Sequence of chain 2.L:
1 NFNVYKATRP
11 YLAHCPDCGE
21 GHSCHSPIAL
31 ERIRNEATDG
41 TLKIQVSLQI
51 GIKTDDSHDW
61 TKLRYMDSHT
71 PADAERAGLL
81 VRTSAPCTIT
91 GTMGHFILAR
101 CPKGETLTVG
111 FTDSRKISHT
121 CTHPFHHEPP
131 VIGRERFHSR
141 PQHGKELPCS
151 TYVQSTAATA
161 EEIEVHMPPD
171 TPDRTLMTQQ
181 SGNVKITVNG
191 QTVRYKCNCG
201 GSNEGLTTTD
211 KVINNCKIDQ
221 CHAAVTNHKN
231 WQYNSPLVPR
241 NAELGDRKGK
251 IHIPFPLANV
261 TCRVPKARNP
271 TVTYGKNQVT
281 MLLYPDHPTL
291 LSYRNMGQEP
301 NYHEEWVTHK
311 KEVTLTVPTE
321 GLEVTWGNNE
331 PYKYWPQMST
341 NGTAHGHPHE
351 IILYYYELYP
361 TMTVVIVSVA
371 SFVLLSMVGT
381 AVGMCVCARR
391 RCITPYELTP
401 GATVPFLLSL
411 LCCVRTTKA

This small molecule binds to this protein.
Small molecule (SMILES): CC(=O)N[C@@H]1[C@@H](O)[C@H](O)[C@@H](CO)O[C@H]1O

Binding-site contacts:
Ligand atom O7 contacts residue ASN259 of chain 2.L at 2.9 Å (h-bond).
Ligand atom C4 contacts residue ASN259 of chain 2.L at 4.2 Å.
Ligand atom O7 contacts residue LYS181 of chain 2.K at 4.3 Å.
Ligand atom O7 contacts residue THR116 of chain 2.K at 3.9 Å.
Ligand atom C7 contacts residue ASN259 of chain 2.L at 3.1 Å.
Ligand atom C8 contacts residue LYS181 of chain 2.K at 4.3 Å.
Ligand atom C1 contacts residue ASN259 of chain 2.L at 1.4 Å.
Ligand atom N2 contacts residue ASN259 of chain 2.L at 2.9 Å (h-bond).
Ligand atom C3 contacts residue ASN259 of chain 2.L at 3.8 Å.
Ligand atom O5 contacts residue ASN259 of chain 2.L at 2.3 Å (h-bond).
Ligand atom C8 contacts residue ASN259 of chain 2.L at 4.4 Å.
Ligand atom C5 contacts residue ASN259 of chain 2.L at 3.7 Å.
Ligand atom O6 contacts residue ASN259 of chain 2.L at 4.2 Å.
Ligand atom C2 contacts residue ASN259 of chain 2.L at 2.4 Å.

Sequence of chain 2.K:
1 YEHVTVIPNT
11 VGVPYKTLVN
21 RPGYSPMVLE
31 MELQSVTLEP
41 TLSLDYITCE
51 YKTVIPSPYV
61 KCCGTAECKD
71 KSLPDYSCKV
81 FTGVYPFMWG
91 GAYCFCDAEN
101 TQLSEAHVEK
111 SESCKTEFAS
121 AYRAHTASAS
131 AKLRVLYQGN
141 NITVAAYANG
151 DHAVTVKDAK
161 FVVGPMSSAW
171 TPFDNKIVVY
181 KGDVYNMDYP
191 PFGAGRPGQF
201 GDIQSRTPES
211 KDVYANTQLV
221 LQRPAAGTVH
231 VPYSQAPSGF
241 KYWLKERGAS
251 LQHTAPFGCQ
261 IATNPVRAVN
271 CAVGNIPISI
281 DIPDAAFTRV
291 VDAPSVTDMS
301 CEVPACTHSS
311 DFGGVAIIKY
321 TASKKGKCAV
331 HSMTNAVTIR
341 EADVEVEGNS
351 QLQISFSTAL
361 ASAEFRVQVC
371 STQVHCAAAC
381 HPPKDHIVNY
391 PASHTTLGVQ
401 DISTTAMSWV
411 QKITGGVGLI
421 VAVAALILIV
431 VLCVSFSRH